Sequence of chain 1.A:
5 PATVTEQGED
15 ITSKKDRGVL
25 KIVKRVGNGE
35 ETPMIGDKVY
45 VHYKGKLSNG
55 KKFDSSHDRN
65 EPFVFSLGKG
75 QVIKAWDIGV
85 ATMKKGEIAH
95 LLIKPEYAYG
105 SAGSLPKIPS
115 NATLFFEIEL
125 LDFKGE

Binding-site contacts:
Ligand atom O contacts residue TYR103 of chain 1.A at 3.3 Å (h-bond).
Ligand atom O contacts residue ILE77 of chain 1.A at 3.1 Å (h-bond).
Ligand atom CAS contacts residue TYR103 of chain 1.A at 3.4 Å (hydrophobic).
Ligand atom CCA contacts residue VAL76 of chain 1.A at 3.7 Å (hydrophobic).
Ligand atom CBD contacts residue TYR103 of chain 1.A at 3.8 Å (hydrophobic).
Ligand atom CCD contacts residue ALA102 of chain 1.A at 3.2 Å (hydrophobic).
Ligand atom CAJ contacts residue TYR103 of chain 1.A at 3.4 Å (hydrophobic).
Ligand atom CAX contacts residue TRP80 of chain 1.A at 3.6 Å (hydrophobic).
Ligand atom CBX contacts residue GLN75 of chain 1.A at 3.3 Å.
Ligand atom CB contacts residue TRP80 of chain 1.A at 3.4 Å (hydrophobic).
Ligand atom CCA contacts residue GLY74 of chain 1.A at 3.1 Å.
Ligand atom CBQ contacts residue PHE67 of chain 1.A at 3.6 Å (hydrophobic).
Ligand atom CAE contacts residue LYS111 of chain 1.A at 3.3 Å.
Ligand atom CAW contacts residue TRP80 of chain 1.A at 3.7 Å (hydrophobic).
Ligand atom CAV contacts residue TYR47 of chain 1.A at 3.7 Å (hydrophobic).
Ligand atom C contacts residue TYR103 of chain 1.A at 3.2 Å (hydrophobic).
Ligand atom CBS contacts residue TYR103 of chain 1.A at 3.2 Å (hydrophobic).
Ligand atom CBV contacts residue TYR103 of chain 1.A at 3.8 Å (hydrophobic).
Ligand atom OAF contacts residue LYS111 of chain 1.A at 3.4 Å.
Ligand atom CAG contacts residue LYS111 of chain 1.A at 3.7 Å.
Ligand atom CBX contacts residue VAL76 of chain 1.A at 3.6 Å (hydrophobic).
Ligand atom CAC contacts residue LYS111 of chain 1.A at 3.7 Å.
Ligand atom OAT contacts residue TYR103 of chain 1.A at 2.6 Å (h-bond).
Ligand atom CAD contacts residue ASP58 of chain 1.A at 3.5 Å.
Ligand atom CAN contacts residue PHE120 of chain 1.A at 3.6 Å (hydrophobic).
Ligand atom CAP contacts residue LYS56 of chain 1.A at 3.1 Å.
Ligand atom CBR contacts residue PHE67 of chain 1.A at 3.6 Å (hydrophobic).
Ligand atom CBW contacts residue GLN75 of chain 1.A at 3.1 Å.
Ligand atom CAL contacts residue ASP58 of chain 1.A at 3.7 Å.
Ligand atom CAX contacts residue PHE67 of chain 1.A at 3.6 Å (hydrophobic).
Ligand atom CA contacts residue TYR103 of chain 1.A at 3.7 Å (hydrophobic).
Ligand atom OBC contacts residue TYR103 of chain 1.A at 3.3 Å (h-bond).
Ligand atom CAQ contacts residue LYS56 of chain 1.A at 3.3 Å.
Ligand atom CCD contacts residue ILE77 of chain 1.A at 3.7 Å (hydrophobic).
Ligand atom CAI contacts residue ILE112 of chain 1.A at 3.8 Å (hydrophobic).
Ligand atom CAW contacts residue TYR47 of chain 1.A at 3.6 Å (hydrophobic).
Ligand atom CAQ contacts residue ILE112 of chain 1.A at 3.6 Å (hydrophobic).
Ligand atom O contacts residue VAL76 of chain 1.A at 3.7 Å.
Ligand atom OAB contacts residue LYS111 of chain 1.A at 3.3 Å (salt-bridge).
Ligand atom CBF contacts residue GLN75 of chain 1.A at 3.5 Å.

The protein below binds the small molecule below.
Small molecule (SMILES): COc1ccc(CC[C@H]2OC(=O)[C@@H]3CCCCN3C(=O)[C@@H](C3CCCCC3)c3cc(OC)c(c(OC)c3)OCCOC/C=C\COc3cccc2c3)cc1OC